The protein below binds the small molecule below.
Small molecule (SMILES): OC[C@H]1O[C@@](CO)(O[C@H]2O[C@H](CO)[C@@H](O)[C@H](O)[C@H]2O)[C@@H](O)[C@@H]1O

Binding-site contacts:
Ligand atom C5 contacts residue LYS56 of chain 2.A at 3.4 Å.
Ligand atom C1 contacts residue GLU124 of chain 2.A at 3.6 Å.
Ligand atom O2 contacts residue LYS23 of chain 2.A at 3.7 Å.
Ligand atom C2 contacts residue LYS56 of chain 2.A at 2.8 Å.
Ligand atom O4 contacts residue LYS56 of chain 2.A at 3.5 Å (salt-bridge).
Ligand atom O5 contacts residue GLU124 of chain 2.A at 4.1 Å.
Ligand atom C3 contacts residue LYS56 of chain 2.A at 2.7 Å.
Ligand atom C3 contacts residue GLU124 of chain 2.A at 3.3 Å.
Ligand atom O2 contacts residue GLU124 of chain 2.A at 3.7 Å.
Ligand atom C1 contacts residue LYS23 of chain 2.A at 2.9 Å.
Ligand atom O4 contacts residue ARG352 of chain 2.A at 4.1 Å.
Ligand atom C2 contacts residue LYS23 of chain 2.A at 2.7 Å.
Ligand atom O3 contacts residue GLU124 of chain 2.A at 4.1 Å.
Ligand atom O2 contacts residue ARG352 of chain 2.A at 4.2 Å.
Ligand atom O3 contacts residue ARG352 of chain 2.A at 3.7 Å.
Ligand atom C3 contacts residue ARG352 of chain 2.A at 3.2 Å.
Ligand atom O2 contacts residue GLU124 of chain 2.A at 3.0 Å (salt-bridge).
Ligand atom O2 contacts residue LYS23 of chain 2.A at 2.2 Å (salt-bridge).
Ligand atom C4 contacts residue THR21 of chain 2.A at 4.0 Å.
Ligand atom C6 contacts residue LYS56 of chain 2.A at 4.0 Å.
Ligand atom O3 contacts residue LYS56 of chain 2.A at 2.1 Å.
Ligand atom C4 contacts residue LYS56 of chain 2.A at 2.4 Å.
Ligand atom C1 contacts residue GLU124 of chain 2.A at 2.0 Å.
Ligand atom O1 contacts residue GLU124 of chain 2.A at 2.8 Å (salt-bridge).
Ligand atom O4 contacts residue ALA122 of chain 2.A at 3.5 Å (h-bond).
Ligand atom C2 contacts residue GLU124 of chain 2.A at 2.8 Å.
Ligand atom O2 contacts residue LYS56 of chain 2.A at 3.6 Å.
Ligand atom C2 contacts residue ARG352 of chain 2.A at 4.1 Å.
Ligand atom O5 contacts residue LYS23 of chain 2.A at 4.1 Å.
Ligand atom C1 contacts residue LYS23 of chain 2.A at 3.8 Å.
Ligand atom O4 contacts residue THR21 of chain 2.A at 4.0 Å.
Ligand atom O2 contacts residue THR21 of chain 2.A at 3.1 Å.
Ligand atom O5 contacts residue LYS56 of chain 2.A at 3.3 Å (salt-bridge).
Ligand atom C3 contacts residue THR21 of chain 2.A at 2.8 Å.
Ligand atom C1 contacts residue ARG352 of chain 2.A at 4.0 Å.
Ligand atom O1 contacts residue LYS23 of chain 2.A at 3.3 Å (salt-bridge).
Ligand atom C1 contacts residue LYS56 of chain 2.A at 3.6 Å.
Ligand atom O3 contacts residue THR21 of chain 2.A at 1.9 Å (h-bond).
Ligand atom O3 contacts residue LYS354 of chain 2.A at 2.9 Å (salt-bridge).
Ligand atom C2 contacts residue THR21 of chain 2.A at 3.8 Å.

Sequence of chain 2.A:
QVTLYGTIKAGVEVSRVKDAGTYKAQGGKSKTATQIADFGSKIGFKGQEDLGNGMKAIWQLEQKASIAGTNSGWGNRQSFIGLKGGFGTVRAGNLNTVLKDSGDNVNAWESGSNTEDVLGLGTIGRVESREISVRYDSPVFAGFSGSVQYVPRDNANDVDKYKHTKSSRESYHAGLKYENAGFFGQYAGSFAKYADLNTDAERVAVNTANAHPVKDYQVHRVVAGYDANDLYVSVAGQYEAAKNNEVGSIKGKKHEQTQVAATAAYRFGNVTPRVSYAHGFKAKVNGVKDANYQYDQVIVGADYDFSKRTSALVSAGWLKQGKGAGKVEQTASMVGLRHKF